Binding-site contacts:
Ligand atom C6 contacts residue ASP189 of chain 2.B at 3.6 Å.
Ligand atom C1 contacts residue TYR371 of chain 2.B at 3.8 Å (hydrophobic).
Ligand atom C4 contacts residue ARG190 of chain 2.B at 3.9 Å.
Ligand atom O5 contacts residue ASP189 of chain 2.B at 3.3 Å (salt-bridge).
Ligand atom O6 contacts residue ILE123 of chain 2.B at 3.0 Å (h-bond).
Ligand atom C5 contacts residue ASN47 of chain 2.B at 3.8 Å.
Ligand atom O1 contacts residue ILE123 of chain 2.B at 4.4 Å.
Ligand atom C2 contacts residue TYR371 of chain 2.B at 4.0 Å (hydrophobic).
Ligand atom C6 contacts residue ASN47 of chain 2.B at 4.1 Å.
Ligand atom O4 contacts residue ARG190 of chain 2.B at 2.9 Å (salt-bridge).
Ligand atom O3 contacts residue HIS372 of chain 2.B at 3.9 Å.
Ligand atom O5 contacts residue ASN47 of chain 2.B at 3.0 Å (h-bond).
Ligand atom O1 contacts residue TYR48 of chain 2.B at 3.3 Å.
Ligand atom O4 contacts residue ILE123 of chain 2.B at 3.6 Å.
Ligand atom C5 contacts residue ILE123 of chain 2.B at 3.7 Å (hydrophobic).
Ligand atom C3 contacts residue ARG190 of chain 2.B at 4.0 Å.
Ligand atom O2 contacts residue TYR371 of chain 2.B at 3.9 Å.
Ligand atom O2 contacts residue ASP189 of chain 2.B at 2.4 Å (salt-bridge).
Ligand atom O1 contacts residue LEU46 of chain 2.B at 3.6 Å.
Ligand atom C1 contacts residue ASN47 of chain 2.B at 3.7 Å.
Ligand atom O3 contacts residue TYR371 of chain 2.B at 2.7 Å (h-bond).
Ligand atom C1 contacts residue LYS365 of chain 2.B at 4.2 Å.
Ligand atom C6 contacts residue ILE123 of chain 2.B at 3.7 Å (hydrophobic).
Ligand atom O1 contacts residue LYS365 of chain 2.B at 4.3 Å.
Ligand atom C2 contacts residue ASN47 of chain 2.B at 4.0 Å.
Ligand atom O3 contacts residue ARG190 of chain 2.B at 3.5 Å.
Ligand atom C4 contacts residue ASP189 of chain 2.B at 3.3 Å.
Ligand atom O6 contacts residue ASN47 of chain 2.B at 3.4 Å (h-bond).
Ligand atom O4 contacts residue ASP189 of chain 2.B at 4.0 Å.
Ligand atom C4 contacts residue ILE123 of chain 2.B at 4.3 Å (hydrophobic).
Ligand atom O3 contacts residue ASP189 of chain 2.B at 2.8 Å (salt-bridge).
Ligand atom O3 contacts residue LYS365 of chain 2.B at 4.2 Å.
Ligand atom C6 contacts residue VAL126 of chain 2.B at 4.2 Å (hydrophobic).
Ligand atom C2 contacts residue ASP189 of chain 2.B at 3.2 Å.
Ligand atom O1 contacts residue ASN47 of chain 2.B at 2.8 Å (h-bond).
Ligand atom C3 contacts residue TYR371 of chain 2.B at 3.7 Å (hydrophobic).
Ligand atom C5 contacts residue ASP189 of chain 2.B at 3.6 Å.
Ligand atom O6 contacts residue ALA122 of chain 2.B at 3.5 Å.
Ligand atom C3 contacts residue ASP189 of chain 2.B at 3.5 Å.
Ligand atom C1 contacts residue TYR48 of chain 2.B at 3.3 Å (hydrophobic).

Sequence of chain 2.C:
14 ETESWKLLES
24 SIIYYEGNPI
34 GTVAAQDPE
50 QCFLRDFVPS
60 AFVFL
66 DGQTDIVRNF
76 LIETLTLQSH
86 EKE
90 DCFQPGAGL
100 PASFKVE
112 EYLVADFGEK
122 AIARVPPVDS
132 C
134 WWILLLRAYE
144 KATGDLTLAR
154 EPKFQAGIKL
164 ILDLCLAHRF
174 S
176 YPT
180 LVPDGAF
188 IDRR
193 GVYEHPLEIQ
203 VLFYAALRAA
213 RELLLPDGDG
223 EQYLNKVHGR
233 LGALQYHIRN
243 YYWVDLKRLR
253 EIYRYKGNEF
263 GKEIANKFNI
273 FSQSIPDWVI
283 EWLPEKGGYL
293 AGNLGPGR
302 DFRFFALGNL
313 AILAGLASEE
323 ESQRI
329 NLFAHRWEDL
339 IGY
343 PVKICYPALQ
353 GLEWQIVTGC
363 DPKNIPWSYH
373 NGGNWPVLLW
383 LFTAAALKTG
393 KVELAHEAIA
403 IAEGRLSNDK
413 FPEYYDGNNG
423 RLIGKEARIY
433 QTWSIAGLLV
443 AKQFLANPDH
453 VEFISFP

This protein binds this small molecule.
Small molecule (SMILES): OC[C@H]1O[C@](O)(CO)[C@@H](O)[C@@H]1O

Sequence of chain 2.B:
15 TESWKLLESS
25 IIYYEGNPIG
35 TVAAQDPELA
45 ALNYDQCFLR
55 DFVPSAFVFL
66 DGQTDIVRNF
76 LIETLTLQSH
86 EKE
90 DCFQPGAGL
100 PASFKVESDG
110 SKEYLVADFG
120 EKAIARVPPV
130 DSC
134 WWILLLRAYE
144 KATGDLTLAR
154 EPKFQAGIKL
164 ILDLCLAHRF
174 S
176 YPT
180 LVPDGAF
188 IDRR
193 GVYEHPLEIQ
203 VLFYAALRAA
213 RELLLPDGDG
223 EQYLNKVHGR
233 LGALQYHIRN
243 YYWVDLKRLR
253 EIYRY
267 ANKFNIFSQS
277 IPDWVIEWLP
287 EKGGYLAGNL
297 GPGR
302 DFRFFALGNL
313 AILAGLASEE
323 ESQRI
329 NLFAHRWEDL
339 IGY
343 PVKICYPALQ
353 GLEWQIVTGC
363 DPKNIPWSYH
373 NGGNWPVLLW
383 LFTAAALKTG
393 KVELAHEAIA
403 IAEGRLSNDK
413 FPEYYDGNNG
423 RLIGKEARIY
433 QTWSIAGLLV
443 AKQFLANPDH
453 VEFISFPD